Sequence of chain 37.E:
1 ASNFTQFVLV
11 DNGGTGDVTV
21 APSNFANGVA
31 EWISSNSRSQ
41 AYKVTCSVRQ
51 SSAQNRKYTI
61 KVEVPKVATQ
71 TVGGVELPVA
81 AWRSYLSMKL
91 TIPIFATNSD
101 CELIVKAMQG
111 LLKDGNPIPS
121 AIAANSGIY

Sequence of chain 48.E:
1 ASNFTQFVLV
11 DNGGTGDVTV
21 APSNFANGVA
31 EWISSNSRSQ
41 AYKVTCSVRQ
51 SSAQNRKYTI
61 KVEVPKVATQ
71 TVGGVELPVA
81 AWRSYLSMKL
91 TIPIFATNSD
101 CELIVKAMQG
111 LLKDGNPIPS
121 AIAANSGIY

This protein binds this small molecule.
Small molecule (SMILES): Nc1nc(=O)c2ncn([C@@H]3O[C@H](CO[P](=O)(O)O[C@H]4[C@@H](O)[C@H](n5cnc6c(N)ncnc65)O[C@@H]4CO[P](=O)(O)O[C@@H]4[C@@H](O)[C@H](n5cnc6c(N)ncnc65)O[C@@H]4COP(=O)=O)[C@@H](O)[C@H]3O)c2[nH]1

Binding-site contacts:
Ligand atom N1 contacts residue TYR85 of chain 48.E at 3.5 Å.
Ligand atom N7 contacts residue LYS61 of chain 48.E at 3.7 Å.
Ligand atom N1 contacts residue THR59 of chain 48.E at 3.5 Å.
Ligand atom P contacts residue LYS43 of chain 48.E at 3.2 Å.
Ligand atom C5 contacts residue LYS61 of chain 48.E at 3.7 Å.
Ligand atom N7 contacts residue TYR85 of chain 48.E at 3.7 Å.
Ligand atom C8 contacts residue LYS61 of chain 48.E at 3.7 Å.
Ligand atom OP2 contacts residue GLU63 of chain 48.E at 3.6 Å (salt-bridge).
Ligand atom OP1 contacts residue TYR85 of chain 48.E at 3.5 Å (h-bond).
Ligand atom N6 contacts residue THR45 of chain 48.E at 2.5 Å (h-bond).
Ligand atom N9 contacts residue TYR85 of chain 48.E at 4.0 Å.
Ligand atom O6 contacts residue LYS61 of chain 48.E at 3.0 Å (salt-bridge).
Ligand atom C4 contacts residue LYS61 of chain 48.E at 3.7 Å.
Ligand atom N7 contacts residue THR45 of chain 48.E at 2.5 Å (h-bond).
Ligand atom C6 contacts residue TYR85 of chain 48.E at 3.4 Å (hydrophobic).
Ligand atom C5 contacts residue TYR85 of chain 48.E at 3.5 Å (hydrophobic).
Ligand atom N6 contacts residue CYS46 of chain 48.E at 3.4 Å (h-bond).
Ligand atom P contacts residue TYR85 of chain 48.E at 3.7 Å.
Ligand atom N6 contacts residue TYR85 of chain 48.E at 3.4 Å.
Ligand atom N6 contacts residue LYS61 of chain 48.E at 4.1 Å.
Ligand atom C2 contacts residue SER47 of chain 48.E at 3.4 Å.
Ligand atom C8 contacts residue THR45 of chain 48.E at 3.8 Å.
Ligand atom C5 contacts residue THR45 of chain 48.E at 3.1 Å.
Ligand atom N9 contacts residue LYS61 of chain 48.E at 3.7 Å.
Ligand atom OP1 contacts residue LYS43 of chain 48.E at 2.9 Å (salt-bridge).
Ligand atom N6 contacts residue THR91 of chain 37.E at 3.5 Å (h-bond).
Ligand atom C5 contacts residue VAL29 of chain 48.E at 4.0 Å (hydrophobic).
Ligand atom C4 contacts residue TYR85 of chain 48.E at 3.8 Å (hydrophobic).
Ligand atom C5' contacts residue TYR85 of chain 48.E at 4.0 Å (hydrophobic).
Ligand atom C2 contacts residue THR59 of chain 48.E at 4.1 Å.
Ligand atom C8 contacts residue TYR85 of chain 48.E at 3.8 Å (hydrophobic).
Ligand atom N1 contacts residue SER47 of chain 48.E at 2.9 Å (h-bond).
Ligand atom C6 contacts residue LYS61 of chain 48.E at 3.8 Å.
Ligand atom C6 contacts residue THR45 of chain 48.E at 3.1 Å.
Ligand atom N6 contacts residue THR59 of chain 48.E at 2.8 Å (h-bond).
Ligand atom C6 contacts residue SER47 of chain 48.E at 3.9 Å.
Ligand atom OP2 contacts residue LYS43 of chain 48.E at 2.7 Å (salt-bridge).
Ligand atom N6 contacts residue SER47 of chain 48.E at 4.1 Å.
Ligand atom C6 contacts residue VAL29 of chain 48.E at 4.1 Å (hydrophobic).
Ligand atom C6 contacts residue THR59 of chain 48.E at 3.6 Å.